Sequence of chain 1.B:
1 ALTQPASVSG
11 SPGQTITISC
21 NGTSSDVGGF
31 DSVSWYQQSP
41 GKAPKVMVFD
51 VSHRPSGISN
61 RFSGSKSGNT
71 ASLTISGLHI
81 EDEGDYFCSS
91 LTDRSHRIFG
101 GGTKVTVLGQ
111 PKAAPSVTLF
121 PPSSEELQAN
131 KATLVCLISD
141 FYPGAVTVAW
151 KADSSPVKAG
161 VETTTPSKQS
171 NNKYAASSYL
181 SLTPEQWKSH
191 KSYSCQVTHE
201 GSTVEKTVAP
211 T

Binding-site contacts:
Ligand atom C5 contacts residue ASN21 of chain 1.B at 3.5 Å.
Ligand atom O5 contacts residue THR70 of chain 1.B at 4.4 Å.
Ligand atom N2 contacts residue THR70 of chain 1.B at 3.2 Å.
Ligand atom C1 contacts residue THR70 of chain 1.B at 3.3 Å.
Ligand atom O7 contacts residue THR70 of chain 1.B at 3.2 Å.
Ligand atom O5 contacts residue ASN21 of chain 1.B at 2.3 Å (h-bond).
Ligand atom C7 contacts residue ASN21 of chain 1.B at 4.4 Å.
Ligand atom C8 contacts residue ASN69 of chain 1.B at 3.7 Å.
Ligand atom C2 contacts residue ASN21 of chain 1.B at 2.9 Å.
Ligand atom C2 contacts residue THR70 of chain 1.B at 3.7 Å.
Ligand atom C7 contacts residue ASN69 of chain 1.B at 3.8 Å.
Ligand atom C3 contacts residue ASN21 of chain 1.B at 3.8 Å.
Ligand atom C1 contacts residue ASN21 of chain 1.B at 1.4 Å.
Ligand atom N2 contacts residue ASN21 of chain 1.B at 3.4 Å (h-bond).
Ligand atom N2 contacts residue ASN69 of chain 1.B at 4.2 Å.
Ligand atom O7 contacts residue ASN69 of chain 1.B at 3.8 Å.
Ligand atom O7 contacts residue SER67 of chain 1.B at 3.8 Å.
Ligand atom C7 contacts residue THR70 of chain 1.B at 3.5 Å.
Ligand atom C4 contacts residue ASN21 of chain 1.B at 4.2 Å.

A small-molecule ligand and the protein it binds are described below.
Small molecule (SMILES): CC(=O)N[C@@H]1[C@@H](O)[C@H](O)[C@@H](CO)O[C@H]1O